Sequence of chain 1.A:
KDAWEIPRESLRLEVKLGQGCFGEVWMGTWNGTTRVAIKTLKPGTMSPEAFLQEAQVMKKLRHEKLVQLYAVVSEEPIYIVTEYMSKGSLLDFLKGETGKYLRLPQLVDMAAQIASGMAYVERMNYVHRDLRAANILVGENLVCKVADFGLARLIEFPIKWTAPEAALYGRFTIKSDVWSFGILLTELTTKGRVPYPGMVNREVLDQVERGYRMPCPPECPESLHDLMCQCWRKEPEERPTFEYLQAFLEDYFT

The protein below binds the small molecule below.
Small molecule (SMILES): CP(C)(=O)c1ccc(Nc2nc(C3CCCC3)nc3c2ncn3CCc2cccc(O)c2)cc1

Binding-site contacts:
Ligand atom CR2 contacts residue MET87 of chain 1.A at 3.0 Å (hydrophobic).
Ligand atom C6A contacts residue MET87 of chain 1.A at 3.7 Å (hydrophobic).
Ligand atom N9A contacts residue LEU139 of chain 1.A at 3.3 Å.
Ligand atom N7A contacts residue MET87 of chain 1.A at 2.9 Å (h-bond).
Ligand atom CR1 contacts residue LEU19 of chain 1.A at 3.7 Å (hydrophobic).
Ligand atom CR2 contacts residue TYR86 of chain 1.A at 3.1 Å (hydrophobic).
Ligand atom CT5 contacts residue GLU56 of chain 1.A at 3.3 Å.
Ligand atom CR1 contacts residue MET87 of chain 1.A at 3.2 Å (hydrophobic).
Ligand atom CR6 contacts residue LEU19 of chain 1.A at 3.7 Å (hydrophobic).
Ligand atom CT5 contacts residue LYS41 of chain 1.A at 3.2 Å.
Ligand atom C8A contacts residue GLU85 of chain 1.A at 3.2 Å.
Ligand atom N6A contacts residue GLY90 of chain 1.A at 3.8 Å.
Ligand atom N3A contacts residue LEU139 of chain 1.A at 3.6 Å.
Ligand atom C4A contacts residue LEU139 of chain 1.A at 3.5 Å (hydrophobic).
Ligand atom CT3 contacts residue THR84 of chain 1.A at 3.5 Å.
Ligand atom CS5 contacts residue VAL27 of chain 1.A at 3.5 Å (hydrophobic).
Ligand atom CR3 contacts residue TYR86 of chain 1.A at 3.5 Å (hydrophobic).
Ligand atom CT3 contacts residue LYS41 of chain 1.A at 3.6 Å.
Ligand atom N6A contacts residue MET87 of chain 1.A at 2.8 Å (h-bond).
Ligand atom C6A contacts residue LEU19 of chain 1.A at 3.6 Å (hydrophobic).
Ligand atom CS4 contacts residue GLY20 of chain 1.A at 3.4 Å.
Ligand atom CT3 contacts residue ILE82 of chain 1.A at 3.6 Å (hydrophobic).
Ligand atom CT4 contacts residue LYS41 of chain 1.A at 3.3 Å.
Ligand atom C1A contacts residue LEU139 of chain 1.A at 3.4 Å (hydrophobic).
Ligand atom CR3 contacts residue SER88 of chain 1.A at 3.5 Å.
Ligand atom N6A contacts residue LEU19 of chain 1.A at 3.7 Å.
Ligand atom N9A contacts residue ALA39 of chain 1.A at 3.7 Å.
Ligand atom CR1 contacts residue GLY90 of chain 1.A at 3.5 Å.
Ligand atom CR2 contacts residue SER88 of chain 1.A at 3.6 Å.
Ligand atom CT2 contacts residue THR84 of chain 1.A at 3.5 Å.
Ligand atom OH contacts residue ASP150 of chain 1.A at 2.9 Å (salt-bridge).
Ligand atom C8A contacts residue ALA39 of chain 1.A at 3.4 Å (hydrophobic).
Ligand atom C1A contacts residue THR84 of chain 1.A at 3.6 Å.
Ligand atom CR6 contacts residue GLY90 of chain 1.A at 3.4 Å.
Ligand atom C2A contacts residue LEU139 of chain 1.A at 3.7 Å (hydrophobic).
Ligand atom C8A contacts residue MET87 of chain 1.A at 3.4 Å (hydrophobic).
Ligand atom CR2 contacts residue GLY90 of chain 1.A at 3.6 Å.
Ligand atom CT4 contacts residue GLU56 of chain 1.A at 3.1 Å.
Ligand atom OH contacts residue GLU56 of chain 1.A at 2.7 Å (salt-bridge).
Ligand atom OH contacts residue LYS41 of chain 1.A at 3.1 Å (salt-bridge).